Sequence of chain 36.E:
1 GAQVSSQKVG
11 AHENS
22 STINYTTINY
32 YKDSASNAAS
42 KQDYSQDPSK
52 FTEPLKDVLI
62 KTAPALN

A small-molecule ligand and the protein it binds are described below.
Small molecule (SMILES): CC[C@H](C)[C@H](N)C(=O)N[C@@H](CO)C(=O)N[C@@H](CCC(=O)O)C(=O)N[C@H](C=O)C(C)C

Binding-site contacts:
Ligand atom CG2 contacts residue VAL4 of chain 36.E at 3.8 Å (hydrophobic).
Ligand atom CA contacts residue VAL4 of chain 36.E at 3.5 Å (hydrophobic).
Ligand atom O contacts residue ALA2 of chain 36.E at 3.9 Å.
Ligand atom CB contacts residue GLN3 of chain 36.E at 4.4 Å.
Ligand atom CG1 contacts residue GLN3 of chain 36.E at 4.1 Å.
Ligand atom CA contacts residue ALA2 of chain 36.E at 4.0 Å (hydrophobic).
Ligand atom O contacts residue VAL4 of chain 36.E at 3.8 Å.
Ligand atom CD contacts residue VAL4 of chain 36.E at 3.8 Å (hydrophobic).
Ligand atom O contacts residue SER6 of chain 36.E at 4.1 Å.
Ligand atom CB contacts residue VAL4 of chain 36.E at 4.5 Å (hydrophobic).
Ligand atom OE1 contacts residue VAL4 of chain 36.E at 3.5 Å.
Ligand atom CG2 contacts residue GLN3 of chain 36.E at 3.4 Å.
Ligand atom CB contacts residue GLN3 of chain 36.E at 3.4 Å.
Ligand atom CA contacts residue VAL4 of chain 36.E at 4.0 Å (hydrophobic).
Ligand atom O contacts residue SER5 of chain 36.E at 3.8 Å.
Ligand atom O contacts residue VAL4 of chain 36.E at 2.9 Å (h-bond).
Ligand atom O contacts residue GLN3 of chain 36.E at 3.1 Å (h-bond).
Ligand atom C contacts residue VAL4 of chain 36.E at 4.2 Å (hydrophobic).
Ligand atom OE2 contacts residue VAL4 of chain 36.E at 3.6 Å.
Ligand atom N contacts residue VAL4 of chain 36.E at 3.0 Å (h-bond).
Ligand atom OG contacts residue GLN3 of chain 36.E at 3.3 Å (h-bond).
Ligand atom CB contacts residue VAL4 of chain 36.E at 4.3 Å (hydrophobic).
Ligand atom C contacts residue VAL4 of chain 36.E at 4.0 Å (hydrophobic).
Ligand atom C contacts residue ALA2 of chain 36.E at 3.7 Å (hydrophobic).
Ligand atom C contacts residue GLN3 of chain 36.E at 3.9 Å.
Ligand atom CB contacts residue ALA2 of chain 36.E at 4.3 Å (hydrophobic).
Ligand atom N contacts residue ALA2 of chain 36.E at 3.0 Å (h-bond).
Ligand atom OE1 contacts residue ASN25 of chain 36.E at 4.4 Å.
Ligand atom CA contacts residue GLN3 of chain 36.E at 4.2 Å.
Ligand atom CG2 contacts residue ALA2 of chain 36.E at 4.0 Å (hydrophobic).
Ligand atom CA contacts residue ALA2 of chain 36.E at 3.5 Å (hydrophobic).
Ligand atom C contacts residue VAL4 of chain 36.E at 3.6 Å (hydrophobic).
Ligand atom C contacts residue ALA2 of chain 36.E at 4.3 Å (hydrophobic).
Ligand atom CB contacts residue ALA2 of chain 36.E at 3.4 Å (hydrophobic).
Ligand atom CG2 contacts residue SER5 of chain 36.E at 3.7 Å.